Sequence of chain 1.G:
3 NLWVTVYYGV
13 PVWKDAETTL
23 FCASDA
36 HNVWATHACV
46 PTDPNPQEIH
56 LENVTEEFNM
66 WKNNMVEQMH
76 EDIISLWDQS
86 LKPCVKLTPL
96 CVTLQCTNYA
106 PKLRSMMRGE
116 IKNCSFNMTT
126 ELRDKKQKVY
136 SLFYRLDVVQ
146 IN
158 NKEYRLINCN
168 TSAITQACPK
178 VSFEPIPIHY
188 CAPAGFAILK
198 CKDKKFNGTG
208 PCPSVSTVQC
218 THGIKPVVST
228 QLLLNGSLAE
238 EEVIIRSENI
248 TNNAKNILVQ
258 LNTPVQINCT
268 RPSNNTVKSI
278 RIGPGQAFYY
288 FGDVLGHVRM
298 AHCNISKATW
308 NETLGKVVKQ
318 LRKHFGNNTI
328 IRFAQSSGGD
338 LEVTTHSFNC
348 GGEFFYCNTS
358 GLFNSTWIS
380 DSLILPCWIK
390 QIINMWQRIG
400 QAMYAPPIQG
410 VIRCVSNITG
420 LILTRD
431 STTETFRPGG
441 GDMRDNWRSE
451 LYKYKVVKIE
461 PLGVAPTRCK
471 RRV

The small molecule below binds the protein below.
Small molecule (SMILES): CC(=O)N[C@@H]1[C@@H](O)[C@H](O)[C@@H](CO)O[C@H]1O

Sequence of chain 1.H:
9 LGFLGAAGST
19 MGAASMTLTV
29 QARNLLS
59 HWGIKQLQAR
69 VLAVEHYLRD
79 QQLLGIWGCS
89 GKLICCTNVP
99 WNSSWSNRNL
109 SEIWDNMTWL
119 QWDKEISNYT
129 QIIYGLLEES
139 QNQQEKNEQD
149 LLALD

Binding-site contacts:
Ligand atom C8 contacts residue GLY16 of chain 1.H at 4.3 Å.
Ligand atom C4 contacts residue ASN58 of chain 1.G at 4.2 Å.
Ligand atom C2 contacts residue ASN58 of chain 1.G at 2.4 Å.
Ligand atom C8 contacts residue SER17 of chain 1.H at 3.4 Å.
Ligand atom C7 contacts residue SER17 of chain 1.H at 4.1 Å.
Ligand atom O5 contacts residue ASN58 of chain 1.G at 2.4 Å (h-bond).
Ligand atom C8 contacts residue GLU57 of chain 1.G at 3.9 Å.
Ligand atom C7 contacts residue ASN58 of chain 1.G at 3.5 Å.
Ligand atom C3 contacts residue ASN58 of chain 1.G at 3.7 Å.
Ligand atom C8 contacts residue ASN58 of chain 1.G at 3.7 Å.
Ligand atom N2 contacts residue ASN58 of chain 1.G at 2.8 Å (h-bond).
Ligand atom C7 contacts residue GLY16 of chain 1.H at 4.2 Å.
Ligand atom O7 contacts residue SER17 of chain 1.H at 3.7 Å.
Ligand atom O7 contacts residue ASN58 of chain 1.G at 3.8 Å.
Ligand atom O7 contacts residue GLY16 of chain 1.H at 3.8 Å.
Ligand atom N2 contacts residue GLU57 of chain 1.G at 4.2 Å.
Ligand atom C1 contacts residue ASN58 of chain 1.G at 1.4 Å.
Ligand atom C5 contacts residue ASN58 of chain 1.G at 3.7 Å.